Sequence of chain 1.E:
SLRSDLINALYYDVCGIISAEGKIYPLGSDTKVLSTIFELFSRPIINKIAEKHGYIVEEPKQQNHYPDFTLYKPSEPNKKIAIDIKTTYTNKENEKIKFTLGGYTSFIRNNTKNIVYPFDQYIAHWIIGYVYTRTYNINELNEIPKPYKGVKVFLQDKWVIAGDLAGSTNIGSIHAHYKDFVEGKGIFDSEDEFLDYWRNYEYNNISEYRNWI

Binding-site contacts:
Ligand atom C2 contacts residue DG4 of chain 1.B at 3.0 Å.
Ligand atom C4 contacts residue DG2 of chain 1.B at 3.2 Å.
Ligand atom N1 contacts residue DT6 of chain 1.B at 2.7 Å (h-bond).
Ligand atom N4 contacts residue DA3 of chain 1.B at 2.8 Å (h-bond).
Ligand atom C4 contacts residue DG4 of chain 1.B at 3.1 Å.
Ligand atom C5' contacts residue THR36 of chain 1.E at 3.2 Å.
Ligand atom N3 contacts residue DA3 of chain 1.B at 2.6 Å (h-bond).
Ligand atom N6 contacts residue DT6 of chain 1.B at 2.5 Å (h-bond).
Ligand atom N4 contacts residue DG2 of chain 1.B at 2.5 Å (h-bond).
Ligand atom N1 contacts residue DG8 of chain 1.B at 3.3 Å (h-bond).
Ligand atom C6 contacts residue DC7 of chain 1.B at 3.3 Å.
Ligand atom N4 contacts residue DG8 of chain 1.B at 2.6 Å (h-bond).
Ligand atom N1 contacts residue DC1 of chain 1.B at 2.8 Å (h-bond).
Ligand atom O6 contacts residue DC5 of chain 1.B at 3.0 Å (h-bond).
Ligand atom O2 contacts residue DG2 of chain 1.B at 2.7 Å (h-bond).
Ligand atom N3 contacts residue DG2 of chain 1.B at 2.7 Å (h-bond).
Ligand atom O2 contacts residue DG8 of chain 1.B at 3.0 Å (h-bond).
Ligand atom N3 contacts residue DG4 of chain 1.B at 2.5 Å (h-bond).
Ligand atom O6 contacts residue DC1 of chain 1.B at 2.5 Å (h-bond).
Ligand atom OP1 contacts residue THR105 of chain 1.E at 3.0 Å.
Ligand atom O2 contacts residue DG4 of chain 1.B at 2.5 Å (h-bond).
Ligand atom C4 contacts residue DA3 of chain 1.B at 3.3 Å.
Ligand atom N6 contacts residue DC5 of chain 1.B at 3.0 Å (h-bond).
Ligand atom N1 contacts residue DC5 of chain 1.B at 2.9 Å (h-bond).
Ligand atom N1 contacts residue DC7 of chain 1.B at 3.1 Å (h-bond).
Ligand atom N2 contacts residue DC5 of chain 1.B at 2.8 Å (h-bond).
Ligand atom N2 contacts residue DC1 of chain 1.B at 3.1 Å (h-bond).
Ligand atom O2 contacts residue DG4 of chain 1.B at 3.3 Å (h-bond).
Ligand atom O6 contacts residue DC7 of chain 1.B at 2.5 Å (h-bond).
Ligand atom O4 contacts residue DG2 of chain 1.B at 3.2 Å (h-bond).
Ligand atom N3 contacts residue DG8 of chain 1.B at 3.3 Å (h-bond).
Ligand atom C2 contacts residue DG8 of chain 1.B at 3.2 Å.
Ligand atom N3 contacts residue DG8 of chain 1.B at 2.9 Å (h-bond).
Ligand atom O4 contacts residue DA3 of chain 1.B at 2.4 Å (h-bond).
Ligand atom OP1 contacts residue THR36 of chain 1.E at 2.6 Å (h-bond).
Ligand atom N2 contacts residue DG8 of chain 1.B at 3.1 Å (h-bond).
Ligand atom C2 contacts residue DG2 of chain 1.B at 3.1 Å.
Ligand atom N4 contacts residue DC1 of chain 1.B at 3.0 Å (h-bond).
Ligand atom N4 contacts residue DG4 of chain 1.B at 2.5 Å (h-bond).
Ligand atom C6 contacts residue DT6 of chain 1.B at 3.3 Å.

This small molecule binds to this protein.
Small molecule (SMILES): Cc1cn([C@H]2C[C@H](O[P](=O)(O)OC[C@H]3O[C@@H](n4ccc(N)nc4=O)C[C@@H]3O[P](=O)(O)OC[C@H]3O[C@@H](n4cnc5c(=O)nc(N)[nH]c54)C[C@@H]3O)[C@@H](CO[P](=O)(O)O[C@H]3C[C@H](n4ccc(N)nc4=O)O[C@@H]3CO[P](=O)(O)O[C@H]3C[C@H](n4cnc5c(=O)nc(N)[nH]c54)O[C@@H]3CO[P](=O)(O)O[C@H]3C[C@H](n4cnc5c(N)ncnc54)O[C@@H]3CO[P](=O)(O)O[C@H]3C[C@H](n4cnc5c(=O)nc(N)[nH]c54)O[C@@H]3CO[P](=O)(O)O[C@H]3C[C@H](n4ccc(N)nc4=O)O[C@@H]3CO)O2)c(=O)[nH]c1=O